Sequence of chain 1.B:
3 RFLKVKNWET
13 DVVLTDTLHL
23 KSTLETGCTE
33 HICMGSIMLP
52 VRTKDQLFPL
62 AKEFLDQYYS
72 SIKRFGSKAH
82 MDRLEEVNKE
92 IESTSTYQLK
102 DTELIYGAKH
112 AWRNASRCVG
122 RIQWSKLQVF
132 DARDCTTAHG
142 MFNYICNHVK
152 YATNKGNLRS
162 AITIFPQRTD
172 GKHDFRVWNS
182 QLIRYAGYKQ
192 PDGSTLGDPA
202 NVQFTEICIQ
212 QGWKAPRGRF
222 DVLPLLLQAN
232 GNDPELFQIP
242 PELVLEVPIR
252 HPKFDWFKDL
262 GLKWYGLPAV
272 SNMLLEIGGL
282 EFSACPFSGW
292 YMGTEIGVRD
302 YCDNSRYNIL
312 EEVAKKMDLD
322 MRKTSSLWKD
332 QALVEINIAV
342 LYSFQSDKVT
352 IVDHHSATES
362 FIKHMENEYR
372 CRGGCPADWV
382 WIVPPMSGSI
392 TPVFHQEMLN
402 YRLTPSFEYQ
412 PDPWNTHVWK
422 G

The protein below binds the small molecule below.
Small molecule (SMILES): Nc1cccc(C[C@H]2CNC[C@H]2NCCCO)n1

Binding-site contacts:
Ligand atom N8 contacts residue HEM1 of chain 1.I at 2.8 Å (h-bond).
Ligand atom C2 contacts residue HEM1 of chain 1.I at 3.7 Å.
Ligand atom C6 contacts residue HEM1 of chain 1.I at 4.0 Å.
Ligand atom C10 contacts residue HEM1 of chain 1.I at 3.1 Å.
Ligand atom C2' contacts residue GLN182 of chain 1.B at 4.1 Å.
Ligand atom C7 contacts residue HEM1 of chain 1.I at 3.3 Å.
Ligand atom C2 contacts residue PRO269 of chain 1.B at 3.9 Å (hydrophobic).
Ligand atom N1' contacts residue TYR292 of chain 1.B at 3.8 Å.
Ligand atom C2 contacts residue TRP291 of chain 1.B at 4.0 Å (hydrophobic).
Ligand atom C10 contacts residue TRP382 of chain 1.B at 3.8 Å (hydrophobic).
Ligand atom C2' contacts residue HEM1 of chain 1.I at 3.2 Å.
Ligand atom C5 contacts residue VAL271 of chain 1.B at 3.5 Å (hydrophobic).
Ligand atom N1' contacts residue GLU296 of chain 1.B at 2.8 Å (salt-bridge).
Ligand atom N2 contacts residue GLU296 of chain 1.B at 2.8 Å (salt-bridge).
Ligand atom C4' contacts residue VAL271 of chain 1.B at 3.9 Å (hydrophobic).
Ligand atom N2 contacts residue PRO269 of chain 1.B at 3.8 Å.
Ligand atom C11 contacts residue HEM1 of chain 1.I at 4.1 Å.
Ligand atom C11 contacts residue H4B1 of chain 1.J at 3.9 Å.
Ligand atom C5' contacts residue PRO269 of chain 1.B at 4.0 Å (hydrophobic).
Ligand atom C2' contacts residue GLU296 of chain 1.B at 3.8 Å.
Ligand atom C4 contacts residue HEM1 of chain 1.I at 3.6 Å.
Ligand atom C9 contacts residue HEM1 of chain 1.I at 3.3 Å.
Ligand atom C4 contacts residue PHE288 of chain 1.B at 4.1 Å (hydrophobic).
Ligand atom C6 contacts residue GLU296 of chain 1.B at 3.4 Å.
Ligand atom N1 contacts residue HEM1 of chain 1.I at 3.8 Å.
Ligand atom C11 contacts residue TRP382 of chain 1.B at 4.1 Å (hydrophobic).
Ligand atom C3 contacts residue HEM1 of chain 1.I at 3.3 Å.
Ligand atom N2 contacts residue TRP291 of chain 1.B at 2.9 Å (h-bond).
Ligand atom C3' contacts residue HEM1 of chain 1.I at 3.5 Å.
Ligand atom C3' contacts residue GLN182 of chain 1.B at 3.5 Å.
Ligand atom C2 contacts residue GLU296 of chain 1.B at 3.5 Å.
Ligand atom C5 contacts residue HEM1 of chain 1.I at 4.0 Å.
Ligand atom C5' contacts residue GLN182 of chain 1.B at 4.0 Å.
Ligand atom C4' contacts residue GLU296 of chain 1.B at 3.8 Å.
Ligand atom C5' contacts residue GLU296 of chain 1.B at 3.1 Å.
Ligand atom N2 contacts residue HEM1 of chain 1.I at 3.5 Å.
Ligand atom C7 contacts residue GLU296 of chain 1.B at 3.4 Å.
Ligand atom N2 contacts residue TYR292 of chain 1.B at 3.8 Å.
Ligand atom C5' contacts residue TYR292 of chain 1.B at 3.8 Å (hydrophobic).
Ligand atom N1 contacts residue GLU296 of chain 1.B at 2.6 Å (salt-bridge).